Sequence of chain 1.A:
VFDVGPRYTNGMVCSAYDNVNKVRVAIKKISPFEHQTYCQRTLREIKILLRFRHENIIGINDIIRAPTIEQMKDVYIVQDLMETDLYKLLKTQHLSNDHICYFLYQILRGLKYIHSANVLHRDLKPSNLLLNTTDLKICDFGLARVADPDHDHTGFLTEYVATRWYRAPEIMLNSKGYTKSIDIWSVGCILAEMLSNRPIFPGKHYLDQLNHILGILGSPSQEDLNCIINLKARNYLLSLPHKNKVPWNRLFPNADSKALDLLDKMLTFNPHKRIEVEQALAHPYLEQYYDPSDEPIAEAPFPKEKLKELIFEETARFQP

Binding-site contacts:
Ligand atom N2 contacts residue LEU164 of chain 1.A at 4.1 Å.
Ligand atom C14 contacts residue ASP114 of chain 1.A at 3.2 Å.
Ligand atom C9 contacts residue ASP175 of chain 1.A at 4.2 Å.
Ligand atom N6 contacts residue CYS174 of chain 1.A at 4.3 Å.
Ligand atom C10 contacts residue ASP175 of chain 1.A at 3.3 Å.
Ligand atom C15 contacts residue ASP114 of chain 1.A at 3.8 Å.
Ligand atom C15 contacts residue MET116 of chain 1.A at 3.7 Å (hydrophobic).
Ligand atom C15 contacts residue ALA60 of chain 1.A at 3.7 Å (hydrophobic).
Ligand atom O8 contacts residue LYS62 of chain 1.A at 4.4 Å.
Ligand atom C13 contacts residue LEU164 of chain 1.A at 3.6 Å (hydrophobic).
Ligand atom C10 contacts residue ASN162 of chain 1.A at 3.2 Å.
Ligand atom C14 contacts residue MET116 of chain 1.A at 4.2 Å (hydrophobic).
Ligand atom C11 contacts residue LEU164 of chain 1.A at 3.9 Å (hydrophobic).
Ligand atom C16 contacts residue LEU164 of chain 1.A at 3.9 Å (hydrophobic).
Ligand atom C4 contacts residue LEU164 of chain 1.A at 4.0 Å (hydrophobic).
Ligand atom C13 contacts residue GLN113 of chain 1.A at 3.1 Å.
Ligand atom C12 contacts residue GLN113 of chain 1.A at 3.5 Å.
Ligand atom C9 contacts residue SER161 of chain 1.A at 3.8 Å.
Ligand atom O8 contacts residue CYS174 of chain 1.A at 3.9 Å.
Ligand atom C14 contacts residue LEU164 of chain 1.A at 3.7 Å (hydrophobic).
Ligand atom C13 contacts residue ALA60 of chain 1.A at 4.1 Å (hydrophobic).
Ligand atom N3 contacts residue LEU164 of chain 1.A at 4.1 Å.
Ligand atom C14 contacts residue GLN113 of chain 1.A at 4.2 Å.
Ligand atom N2 contacts residue MET116 of chain 1.A at 3.8 Å.
Ligand atom C12 contacts residue LEU164 of chain 1.A at 3.7 Å (hydrophobic).
Ligand atom C14 contacts residue ILE92 of chain 1.A at 4.2 Å (hydrophobic).
Ligand atom C16 contacts residue MET116 of chain 1.A at 4.2 Å (hydrophobic).
Ligand atom C13 contacts residue ASP114 of chain 1.A at 4.3 Å.
Ligand atom C9 contacts residue ASN162 of chain 1.A at 3.4 Å.
Ligand atom C10 contacts residue CYS174 of chain 1.A at 1.8 Å (hydrophobic).
Ligand atom C1 contacts residue MET116 of chain 1.A at 2.7 Å (hydrophobic).
Ligand atom C1 contacts residue THR118 of chain 1.A at 4.4 Å.
Ligand atom C15 contacts residue LEU164 of chain 1.A at 3.8 Å (hydrophobic).
Ligand atom C1 contacts residue GLU117 of chain 1.A at 4.0 Å.
Ligand atom C7 contacts residue CYS174 of chain 1.A at 3.5 Å (hydrophobic).
Ligand atom C9 contacts residue CYS174 of chain 1.A at 2.8 Å (hydrophobic).
Ligand atom C14 contacts residue ALA60 of chain 1.A at 3.5 Å (hydrophobic).
Ligand atom C13 contacts residue ILE92 of chain 1.A at 4.3 Å (hydrophobic).
Ligand atom C10 contacts residue SER161 of chain 1.A at 4.4 Å.
Ligand atom N6 contacts residue LEU164 of chain 1.A at 4.0 Å.

This protein binds this small molecule.
Small molecule (SMILES): CCC(=O)NCc1nn(C)c2ccccc12